This protein binds this small molecule.
Small molecule (SMILES): CC(=O)N[C@@H]1[C@@H](O)[C@H](O)[C@@H](CO)O[C@H]1O

Sequence of chain 1.A:
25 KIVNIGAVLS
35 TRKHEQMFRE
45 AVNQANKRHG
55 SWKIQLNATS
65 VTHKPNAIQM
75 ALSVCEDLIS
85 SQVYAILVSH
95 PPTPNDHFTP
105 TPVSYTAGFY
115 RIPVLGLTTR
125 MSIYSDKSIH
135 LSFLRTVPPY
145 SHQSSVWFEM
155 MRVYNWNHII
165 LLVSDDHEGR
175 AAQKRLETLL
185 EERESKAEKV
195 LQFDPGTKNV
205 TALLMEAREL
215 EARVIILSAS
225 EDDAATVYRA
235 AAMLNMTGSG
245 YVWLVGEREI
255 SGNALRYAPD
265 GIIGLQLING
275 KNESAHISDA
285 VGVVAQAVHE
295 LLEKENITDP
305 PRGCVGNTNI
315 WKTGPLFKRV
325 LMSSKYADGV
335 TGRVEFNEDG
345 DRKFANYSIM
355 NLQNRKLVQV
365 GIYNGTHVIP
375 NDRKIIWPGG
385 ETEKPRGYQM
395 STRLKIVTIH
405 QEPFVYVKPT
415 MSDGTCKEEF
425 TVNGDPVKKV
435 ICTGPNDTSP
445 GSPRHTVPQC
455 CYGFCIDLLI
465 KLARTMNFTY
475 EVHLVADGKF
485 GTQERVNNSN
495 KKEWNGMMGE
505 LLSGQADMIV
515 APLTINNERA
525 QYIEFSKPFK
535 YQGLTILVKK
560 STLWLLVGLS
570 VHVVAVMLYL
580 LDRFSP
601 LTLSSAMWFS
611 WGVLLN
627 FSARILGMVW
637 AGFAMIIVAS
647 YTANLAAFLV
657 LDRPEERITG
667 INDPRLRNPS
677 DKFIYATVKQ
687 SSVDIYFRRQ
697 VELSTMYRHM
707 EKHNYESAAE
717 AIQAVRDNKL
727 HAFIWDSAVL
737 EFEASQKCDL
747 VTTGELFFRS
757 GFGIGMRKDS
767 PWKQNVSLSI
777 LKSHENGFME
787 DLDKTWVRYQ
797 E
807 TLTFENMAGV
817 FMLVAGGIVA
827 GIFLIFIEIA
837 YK

Binding-site contacts:
Ligand atom C4 contacts residue ASN239 of chain 1.A at 4.2 Å.
Ligand atom C5 contacts residue MET237 of chain 1.A at 4.4 Å (hydrophobic).
Ligand atom C6 contacts residue LEU238 of chain 1.A at 3.8 Å (hydrophobic).
Ligand atom C5 contacts residue LEU238 of chain 1.A at 3.9 Å (hydrophobic).
Ligand atom O6 contacts residue LEU238 of chain 1.A at 4.5 Å.
Ligand atom C1 contacts residue LEU238 of chain 1.A at 4.2 Å (hydrophobic).
Ligand atom N2 contacts residue ASN239 of chain 1.A at 3.0 Å (h-bond).
Ligand atom O5 contacts residue MET237 of chain 1.A at 3.6 Å.
Ligand atom C1 contacts residue ASN239 of chain 1.A at 1.4 Å.
Ligand atom C6 contacts residue MET237 of chain 1.A at 3.8 Å (hydrophobic).
Ligand atom O5 contacts residue LEU238 of chain 1.A at 3.5 Å (h-bond).
Ligand atom C3 contacts residue ASN239 of chain 1.A at 3.8 Å.
Ligand atom C5 contacts residue ASN239 of chain 1.A at 3.7 Å.
Ligand atom O7 contacts residue ASN239 of chain 1.A at 4.4 Å.
Ligand atom C7 contacts residue ASN239 of chain 1.A at 4.1 Å.
Ligand atom C2 contacts residue ASN239 of chain 1.A at 2.4 Å.
Ligand atom O5 contacts residue ASN239 of chain 1.A at 2.4 Å (h-bond).